This small molecule binds to this protein.
Small molecule (SMILES): [H]/N=C/c1nc(OC)cc(OC)n1

Sequence of chain 1.A:
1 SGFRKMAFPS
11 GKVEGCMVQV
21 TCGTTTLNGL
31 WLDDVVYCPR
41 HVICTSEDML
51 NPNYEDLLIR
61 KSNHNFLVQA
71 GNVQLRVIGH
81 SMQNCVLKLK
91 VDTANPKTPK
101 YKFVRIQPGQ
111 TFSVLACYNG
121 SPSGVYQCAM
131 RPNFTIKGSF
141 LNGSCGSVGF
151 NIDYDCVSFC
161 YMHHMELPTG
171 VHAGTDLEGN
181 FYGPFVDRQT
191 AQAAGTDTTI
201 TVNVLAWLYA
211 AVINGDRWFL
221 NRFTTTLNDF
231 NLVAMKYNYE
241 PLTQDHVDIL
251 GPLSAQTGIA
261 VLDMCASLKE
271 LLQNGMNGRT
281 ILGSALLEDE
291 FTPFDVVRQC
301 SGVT

Binding-site contacts:
Ligand atom C3 contacts residue HIS41 of chain 1.A at 4.3 Å.
Ligand atom C3 contacts residue DMS1 of chain 1.F at 4.1 Å.
Ligand atom N contacts residue CYS145 of chain 1.A at 3.0 Å (h-bond).
Ligand atom C6 contacts residue CYS145 of chain 1.A at 1.8 Å (hydrophobic).
Ligand atom N contacts residue HIS41 of chain 1.A at 3.5 Å (h-bond).
Ligand atom C1 contacts residue ASN142 of chain 1.A at 3.4 Å.
Ligand atom C6 contacts residue DMS1 of chain 1.F at 3.9 Å.
Ligand atom N contacts residue DMS1 of chain 1.F at 3.6 Å.
Ligand atom N2 contacts residue GLY143 of chain 1.A at 3.4 Å (h-bond).
Ligand atom C4 contacts residue HIS41 of chain 1.A at 3.8 Å.
Ligand atom O contacts residue ASN142 of chain 1.A at 3.5 Å.
Ligand atom N1 contacts residue CYS145 of chain 1.A at 2.8 Å (h-bond).
Ligand atom N2 contacts residue ASN142 of chain 1.A at 3.9 Å.
Ligand atom N1 contacts residue LEU27 of chain 1.A at 4.0 Å.
Ligand atom N2 contacts residue DMS1 of chain 1.F at 4.1 Å.
Ligand atom C5 contacts residue CYS145 of chain 1.A at 2.9 Å (hydrophobic).
Ligand atom C4 contacts residue MET165 of chain 1.A at 3.9 Å (hydrophobic).
Ligand atom C6 contacts residue HIS41 of chain 1.A at 3.9 Å.
Ligand atom C5 contacts residue DMS1 of chain 1.F at 3.6 Å.
Ligand atom O1 contacts residue HIS41 of chain 1.A at 4.5 Å.
Ligand atom C5 contacts residue GLY143 of chain 1.A at 4.1 Å.
Ligand atom N1 contacts residue ASN142 of chain 1.A at 4.3 Å.
Ligand atom N1 contacts residue GLY143 of chain 1.A at 3.1 Å (h-bond).
Ligand atom C3 contacts residue CYS145 of chain 1.A at 4.3 Å (hydrophobic).
Ligand atom C4 contacts residue MET49 of chain 1.A at 4.1 Å (hydrophobic).
Ligand atom C5 contacts residue HIS41 of chain 1.A at 4.0 Å.
Ligand atom C contacts residue GLY143 of chain 1.A at 3.7 Å.
Ligand atom N1 contacts residue SER144 of chain 1.A at 3.4 Å (h-bond).
Ligand atom C2 contacts residue ASN142 of chain 1.A at 3.8 Å.
Ligand atom C6 contacts residue SER144 of chain 1.A at 4.2 Å.
Ligand atom N contacts residue HIS164 of chain 1.A at 4.2 Å.
Ligand atom C4 contacts residue HIS164 of chain 1.A at 3.6 Å.
Ligand atom C1 contacts residue GLY143 of chain 1.A at 4.3 Å.
Ligand atom C6 contacts residue GLY143 of chain 1.A at 4.0 Å.
Ligand atom C contacts residue ASN142 of chain 1.A at 3.1 Å.
Ligand atom N2 contacts residue CYS145 of chain 1.A at 4.1 Å.